Binding-site contacts:
Ligand atom O1P contacts residue GLY239 of chain 1.D at 3.5 Å.
Ligand atom P contacts residue GLY240 of chain 1.D at 3.8 Å.
Ligand atom O1P contacts residue LYS17 of chain 1.D at 3.7 Å.
Ligand atom O2 contacts residue GLU172 of chain 1.D at 4.2 Å.
Ligand atom C2 contacts residue GLY217 of chain 1.D at 4.0 Å.
Ligand atom O1P contacts residue ILE177 of chain 1.D at 3.9 Å.
Ligand atom P contacts residue GLY178 of chain 1.D at 3.9 Å.
Ligand atom O2 contacts residue HIS99 of chain 1.D at 2.7 Å (h-bond).
Ligand atom O1 contacts residue LEU237 of chain 1.D at 3.5 Å.
Ligand atom C2 contacts residue GLU172 of chain 1.D at 3.5 Å.
Ligand atom O3P contacts residue GLY178 of chain 1.D at 2.9 Å (h-bond).
Ligand atom C2 contacts residue LEU237 of chain 1.D at 4.1 Å (hydrophobic).
Ligand atom O3P contacts residue ALA176 of chain 1.D at 3.6 Å (h-bond).
Ligand atom O1 contacts residue GLU172 of chain 1.D at 2.5 Å (salt-bridge).
Ligand atom O2 contacts residue GLU101 of chain 1.D at 4.3 Å.
Ligand atom C1 contacts residue GLY239 of chain 1.D at 4.2 Å.
Ligand atom O2 contacts residue LYS17 of chain 1.D at 3.0 Å.
Ligand atom O1 contacts residue ASN15 of chain 1.D at 4.3 Å.
Ligand atom O3P contacts residue GLY217 of chain 1.D at 3.6 Å.
Ligand atom C1 contacts residue LYS17 of chain 1.D at 4.0 Å.
Ligand atom O4P contacts residue GLY239 of chain 1.D at 3.7 Å.
Ligand atom O2P contacts residue VAL238 of chain 1.D at 4.0 Å.
Ligand atom O2P contacts residue SER218 of chain 1.D at 3.5 Å (h-bond).
Ligand atom C1 contacts residue HIS99 of chain 1.D at 3.3 Å.
Ligand atom O2 contacts residue ILE177 of chain 1.D at 3.8 Å.
Ligand atom C1 contacts residue ILE177 of chain 1.D at 4.2 Å (hydrophobic).
Ligand atom P contacts residue SER218 of chain 1.D at 3.7 Å.
Ligand atom O4P contacts residue GLY240 of chain 1.D at 2.9 Å (h-bond).
Ligand atom O2P contacts residue GLY239 of chain 1.D at 3.0 Å (h-bond).
Ligand atom C1 contacts residue GLU172 of chain 1.D at 3.2 Å.
Ligand atom O4P contacts residue GLY178 of chain 1.D at 4.0 Å.
Ligand atom C2 contacts residue ILE177 of chain 1.D at 4.2 Å (hydrophobic).
Ligand atom O2P contacts residue VAL219 of chain 1.D at 4.2 Å.
Ligand atom O3P contacts residue ILE177 of chain 1.D at 3.5 Å.
Ligand atom O2 contacts residue ASN15 of chain 1.D at 3.9 Å.
Ligand atom O1 contacts residue HIS99 of chain 1.D at 3.0 Å (h-bond).
Ligand atom C2 contacts residue GLY239 of chain 1.D at 3.6 Å.
Ligand atom P contacts residue GLY239 of chain 1.D at 3.8 Å.
Ligand atom O3P contacts residue SER218 of chain 1.D at 2.7 Å (h-bond).
Ligand atom O2P contacts residue GLY240 of chain 1.D at 3.7 Å.

Sequence of chain 1.D:
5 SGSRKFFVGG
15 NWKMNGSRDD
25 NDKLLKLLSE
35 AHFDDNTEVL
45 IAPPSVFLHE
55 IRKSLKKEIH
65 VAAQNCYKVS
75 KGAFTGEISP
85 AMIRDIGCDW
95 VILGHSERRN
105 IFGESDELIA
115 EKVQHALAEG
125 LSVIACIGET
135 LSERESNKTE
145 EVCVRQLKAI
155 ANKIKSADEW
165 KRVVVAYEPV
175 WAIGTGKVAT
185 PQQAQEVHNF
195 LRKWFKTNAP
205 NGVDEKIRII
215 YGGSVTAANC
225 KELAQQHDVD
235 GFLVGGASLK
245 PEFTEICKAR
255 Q

The small molecule below binds the protein below.
Small molecule (SMILES): O=C(O)COP(=O)(O)O